This small molecule binds to this protein.
Small molecule (SMILES): CCCCCCCCCCO[C@@H]1O[C@H](CO)[C@@H](O[C@H]2O[C@H](CO)[C@@H](O)[C@H](O)[C@H]2O)[C@H](O)[C@H]1O

Sequence of chain 1.C:
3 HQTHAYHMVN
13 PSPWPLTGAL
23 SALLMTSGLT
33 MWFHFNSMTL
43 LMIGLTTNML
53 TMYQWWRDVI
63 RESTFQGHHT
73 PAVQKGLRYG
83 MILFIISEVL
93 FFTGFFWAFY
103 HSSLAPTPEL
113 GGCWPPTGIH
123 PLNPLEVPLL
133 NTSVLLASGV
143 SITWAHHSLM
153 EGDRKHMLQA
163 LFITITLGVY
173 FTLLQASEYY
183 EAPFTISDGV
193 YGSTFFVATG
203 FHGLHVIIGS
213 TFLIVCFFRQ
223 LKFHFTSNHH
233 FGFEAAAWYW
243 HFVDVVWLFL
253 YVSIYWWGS

Sequence of chain 1.J:
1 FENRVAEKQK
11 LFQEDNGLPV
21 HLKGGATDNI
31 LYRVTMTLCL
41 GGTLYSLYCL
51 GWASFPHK

Sequence of chain 1.A:
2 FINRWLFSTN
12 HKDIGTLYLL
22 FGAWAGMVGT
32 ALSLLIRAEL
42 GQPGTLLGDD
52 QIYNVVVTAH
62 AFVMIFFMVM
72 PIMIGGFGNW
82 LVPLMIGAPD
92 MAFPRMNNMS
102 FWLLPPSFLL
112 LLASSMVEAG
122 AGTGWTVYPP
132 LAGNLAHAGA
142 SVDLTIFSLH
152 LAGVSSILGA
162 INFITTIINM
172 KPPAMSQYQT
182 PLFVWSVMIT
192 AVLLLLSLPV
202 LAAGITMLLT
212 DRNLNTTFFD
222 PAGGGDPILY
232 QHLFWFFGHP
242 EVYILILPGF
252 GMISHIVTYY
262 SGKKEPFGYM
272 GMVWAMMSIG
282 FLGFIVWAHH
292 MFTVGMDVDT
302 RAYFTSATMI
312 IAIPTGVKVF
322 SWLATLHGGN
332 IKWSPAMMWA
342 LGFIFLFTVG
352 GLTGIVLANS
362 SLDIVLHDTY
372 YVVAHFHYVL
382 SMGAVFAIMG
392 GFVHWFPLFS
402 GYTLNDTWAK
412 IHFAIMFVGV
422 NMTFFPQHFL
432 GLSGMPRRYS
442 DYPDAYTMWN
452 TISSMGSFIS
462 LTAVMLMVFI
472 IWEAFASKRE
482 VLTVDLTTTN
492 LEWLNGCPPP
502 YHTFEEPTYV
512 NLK

Binding-site contacts:
Ligand atom C43 contacts residue SER46 of chain 1.J at 3.5 Å.
Ligand atom C18 contacts residue TRP52 of chain 1.J at 3.9 Å (hydrophobic).
Ligand atom C37 contacts residue SER46 of chain 1.J at 3.4 Å.
Ligand atom O49 contacts residue TYR48 of chain 1.J at 3.0 Å.
Ligand atom C37 contacts residue LEU50 of chain 1.J at 3.7 Å (hydrophobic).
Ligand atom C18 contacts residue PHE37 of chain 1.C at 3.5 Å (hydrophobic).
Ligand atom C25 contacts residue THR32 of chain 1.C at 4.1 Å.
Ligand atom C18 contacts residue CYS49 of chain 1.J at 3.6 Å (hydrophobic).
Ligand atom O5 contacts residue TRP52 of chain 1.J at 3.9 Å.
Ligand atom O55 contacts residue TYR48 of chain 1.J at 3.8 Å.
Ligand atom C22 contacts residue MET33 of chain 1.C at 3.3 Å (hydrophobic).
Ligand atom C19 contacts residue CYS49 of chain 1.J at 3.1 Å (hydrophobic).
Ligand atom C6 contacts residue TRP52 of chain 1.J at 3.8 Å (hydrophobic).
Ligand atom C34 contacts residue LEU145 of chain 1.A at 3.9 Å (hydrophobic).
Ligand atom O16 contacts residue MET33 of chain 1.C at 3.2 Å.
Ligand atom C22 contacts residue CYS49 of chain 1.J at 3.7 Å (hydrophobic).
Ligand atom C4 contacts residue TRP52 of chain 1.J at 3.6 Å (hydrophobic).
Ligand atom C25 contacts residue MET33 of chain 1.C at 3.8 Å (hydrophobic).
Ligand atom C40 contacts residue LEU50 of chain 1.J at 4.1 Å (hydrophobic).
Ligand atom C40 contacts residue SER46 of chain 1.J at 4.1 Å.
Ligand atom C31 contacts residue SER29 of chain 1.C at 4.0 Å.
Ligand atom C43 contacts residue LEU25 of chain 1.C at 3.7 Å (hydrophobic).
Ligand atom O6 contacts residue TRP52 of chain 1.J at 3.8 Å.
Ligand atom C43 contacts residue SER29 of chain 1.C at 3.8 Å.
Ligand atom C57 contacts residue PHE37 of chain 1.C at 4.0 Å (hydrophobic).
Ligand atom C25 contacts residue PHE37 of chain 1.C at 3.6 Å (hydrophobic).
Ligand atom O5 contacts residue PHE37 of chain 1.C at 3.7 Å.
Ligand atom O49 contacts residue CYS49 of chain 1.J at 3.5 Å (h-bond).
Ligand atom C19 contacts residue ALA53 of chain 1.J at 3.8 Å (hydrophobic).
Ligand atom C19 contacts residue PHE37 of chain 1.C at 3.8 Å (hydrophobic).
Ligand atom C40 contacts residue LEU110 of chain 1.A at 4.1 Å (hydrophobic).
Ligand atom O7 contacts residue TRP52 of chain 1.J at 3.9 Å.
Ligand atom C6 contacts residue MET33 of chain 1.C at 3.9 Å (hydrophobic).
Ligand atom C1 contacts residue MET33 of chain 1.C at 3.8 Å (hydrophobic).
Ligand atom C43 contacts residue LEU110 of chain 1.A at 3.8 Å (hydrophobic).
Ligand atom C57 contacts residue TRP52 of chain 1.J at 3.5 Å (hydrophobic).
Ligand atom C22 contacts residue PHE37 of chain 1.C at 3.5 Å (hydrophobic).
Ligand atom C9 contacts residue TRP52 of chain 1.J at 4.1 Å (hydrophobic).
Ligand atom O16 contacts residue CYS49 of chain 1.J at 3.6 Å.
Ligand atom O61 contacts residue PHE37 of chain 1.C at 2.9 Å (h-bond).